Sequence of chain 2.D:
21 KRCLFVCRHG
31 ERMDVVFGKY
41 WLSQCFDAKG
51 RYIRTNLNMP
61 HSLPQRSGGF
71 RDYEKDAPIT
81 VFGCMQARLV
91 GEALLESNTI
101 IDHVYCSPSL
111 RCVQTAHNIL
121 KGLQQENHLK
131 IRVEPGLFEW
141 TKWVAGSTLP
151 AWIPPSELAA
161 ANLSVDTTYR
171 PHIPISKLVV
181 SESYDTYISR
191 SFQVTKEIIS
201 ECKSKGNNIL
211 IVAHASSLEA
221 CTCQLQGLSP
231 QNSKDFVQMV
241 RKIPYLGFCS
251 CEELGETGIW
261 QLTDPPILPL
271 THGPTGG

The protein below binds the small molecule below.
Small molecule (SMILES): O=C(N[C@@H](Cc1cc(=O)[nH]c2ccccc12)C(=O)O)c1ccc(Cl)cc1

Binding-site contacts:
Ligand atom C15 contacts residue VAL240 of chain 2.D at 4.1 Å (hydrophobic).
Ligand atom O03 contacts residue VAL237 of chain 2.D at 3.7 Å.
Ligand atom N07 contacts residue TRP143 of chain 2.D at 3.7 Å.
Ligand atom N06 contacts residue ARG32 of chain 2.D at 3.2 Å (salt-bridge).
Ligand atom O04 contacts residue ARG32 of chain 2.D at 3.0 Å (salt-bridge).
Ligand atom C14 contacts residue TRP143 of chain 2.D at 3.4 Å (hydrophobic).
Ligand atom C25 contacts residue ASP34 of chain 2.D at 4.0 Å.
Ligand atom C26 contacts residue ARG32 of chain 2.D at 4.0 Å.
Ligand atom C15 contacts residue TRP143 of chain 2.D at 3.6 Å (hydrophobic).
Ligand atom C12 contacts residue TRP143 of chain 2.D at 3.6 Å (hydrophobic).
Ligand atom C19 contacts residue TRP143 of chain 2.D at 3.4 Å (hydrophobic).
Ligand atom C24 contacts residue ARG32 of chain 2.D at 3.9 Å.
Ligand atom C10 contacts residue TRP143 of chain 2.D at 3.4 Å (hydrophobic).
Ligand atom C25 contacts residue VAL35 of chain 2.D at 3.9 Å (hydrophobic).
Ligand atom C13 contacts residue TRP143 of chain 2.D at 3.6 Å (hydrophobic).
Ligand atom O04 contacts residue HIS29 of chain 2.D at 3.7 Å.
Ligand atom C08 contacts residue TRP143 of chain 2.D at 3.5 Å (hydrophobic).
Ligand atom O02 contacts residue GLU139 of chain 2.D at 3.9 Å.
Ligand atom O02 contacts residue ALA215 of chain 2.D at 3.6 Å.
Ligand atom C11 contacts residue TRP143 of chain 2.D at 3.4 Å (hydrophobic).
Ligand atom C21 contacts residue ARG32 of chain 2.D at 3.6 Å.
Ligand atom CL01 contacts residue ASP34 of chain 2.D at 3.7 Å.
Ligand atom C16 contacts residue GLU139 of chain 2.D at 4.0 Å.
Ligand atom C23 contacts residue ARG32 of chain 2.D at 4.0 Å.
Ligand atom CL01 contacts residue LYS39 of chain 2.D at 3.9 Å.
Ligand atom C18 contacts residue ARG32 of chain 2.D at 3.5 Å.
Ligand atom O03 contacts residue ARG241 of chain 2.D at 3.5 Å.
Ligand atom C17 contacts residue TRP143 of chain 2.D at 3.5 Å (hydrophobic).
Ligand atom C20 contacts residue TRP143 of chain 2.D at 3.5 Å (hydrophobic).
Ligand atom O03 contacts residue TRP143 of chain 2.D at 3.9 Å.
Ligand atom O04 contacts residue ARG28 of chain 2.D at 3.4 Å (salt-bridge).
Ligand atom C26 contacts residue ASP34 of chain 2.D at 3.8 Å.
Ligand atom O02 contacts residue ARG28 of chain 2.D at 3.6 Å (salt-bridge).
Ligand atom C23 contacts residue VAL35 of chain 2.D at 3.5 Å (hydrophobic).
Ligand atom C16 contacts residue ARG32 of chain 2.D at 3.9 Å.
Ligand atom C22 contacts residue ARG32 of chain 2.D at 3.8 Å.
Ligand atom C08 contacts residue GLU139 of chain 2.D at 3.3 Å.
Ligand atom O03 contacts residue VAL240 of chain 2.D at 3.6 Å.
Ligand atom C16 contacts residue ARG28 of chain 2.D at 3.6 Å.
Ligand atom C13 contacts residue VAL240 of chain 2.D at 3.9 Å (hydrophobic).